This small molecule binds to this protein.
Small molecule (SMILES): CC(=O)N[C@H]1[C@H](O[C@H]2[C@H](O)[C@@H](NC(C)=O)CO[C@@H]2CO)O[C@H](CO)[C@@H](O)[C@@H]1O

Binding-site contacts:
Ligand atom C5 contacts residue ASN12 of chain 3.H at 4.1 Å.
Ligand atom C1 contacts residue ASN12 of chain 3.H at 2.2 Å.
Ligand atom O7 contacts residue ASN12 of chain 3.H at 3.7 Å.
Ligand atom N2 contacts residue ASN12 of chain 3.H at 3.8 Å.
Ligand atom O5 contacts residue ASN12 of chain 3.H at 2.7 Å (h-bond).
Ligand atom C2 contacts residue ASN12 of chain 3.H at 3.2 Å.
Ligand atom C7 contacts residue ASN12 of chain 3.H at 3.9 Å.

Sequence of chain 3.H:
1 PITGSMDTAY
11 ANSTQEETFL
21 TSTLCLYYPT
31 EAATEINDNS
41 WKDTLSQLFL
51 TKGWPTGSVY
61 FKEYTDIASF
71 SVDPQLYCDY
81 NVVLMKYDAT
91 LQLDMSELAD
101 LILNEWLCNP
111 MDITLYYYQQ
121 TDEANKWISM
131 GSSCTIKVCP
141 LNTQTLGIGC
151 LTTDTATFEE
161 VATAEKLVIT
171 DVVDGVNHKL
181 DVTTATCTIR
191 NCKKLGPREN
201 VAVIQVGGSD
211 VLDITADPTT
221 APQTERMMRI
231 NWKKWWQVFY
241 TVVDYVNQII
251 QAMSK